Sequence of chain 1.F:
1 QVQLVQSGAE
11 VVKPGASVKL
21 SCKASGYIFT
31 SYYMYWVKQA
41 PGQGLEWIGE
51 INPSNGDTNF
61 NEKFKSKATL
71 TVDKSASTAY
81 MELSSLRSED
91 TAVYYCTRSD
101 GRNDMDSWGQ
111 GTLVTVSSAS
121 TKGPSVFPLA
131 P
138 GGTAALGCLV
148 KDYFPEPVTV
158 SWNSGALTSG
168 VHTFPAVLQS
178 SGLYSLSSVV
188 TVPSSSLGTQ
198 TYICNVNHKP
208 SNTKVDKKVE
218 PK

Binding-site contacts:
Ligand atom NAC contacts residue GLN39 of chain 1.F at 3.9 Å.
Ligand atom CAD contacts residue GLN42 of chain 1.G at 3.6 Å.
Ligand atom OAE contacts residue GLY45 of chain 1.G at 2.8 Å (h-bond).
Ligand atom NAC contacts residue GLY45 of chain 1.G at 3.7 Å.
Ligand atom CAA contacts residue GLY45 of chain 1.G at 4.1 Å.
Ligand atom NAC contacts residue GLN42 of chain 1.G at 4.2 Å.
Ligand atom CAD contacts residue GLN46 of chain 1.G at 3.8 Å.
Ligand atom OAE contacts residue PRO44 of chain 1.G at 3.8 Å.
Ligand atom CAA contacts residue GLN42 of chain 1.G at 3.7 Å.
Ligand atom CAD contacts residue GLN39 of chain 1.F at 3.6 Å.
Ligand atom CAA contacts residue PRO44 of chain 1.G at 4.2 Å (hydrophobic).
Ligand atom CAD contacts residue TYR95 of chain 1.F at 3.3 Å (hydrophobic).
Ligand atom NAC contacts residue PRO44 of chain 1.G at 4.5 Å.
Ligand atom CAB contacts residue GLN39 of chain 1.F at 3.7 Å.
Ligand atom CAD contacts residue GLY45 of chain 1.G at 3.7 Å.
Ligand atom CAA contacts residue GLN39 of chain 1.F at 3.9 Å.
Ligand atom CAA contacts residue LYS43 of chain 1.G at 4.2 Å.

Sequence of chain 1.G:
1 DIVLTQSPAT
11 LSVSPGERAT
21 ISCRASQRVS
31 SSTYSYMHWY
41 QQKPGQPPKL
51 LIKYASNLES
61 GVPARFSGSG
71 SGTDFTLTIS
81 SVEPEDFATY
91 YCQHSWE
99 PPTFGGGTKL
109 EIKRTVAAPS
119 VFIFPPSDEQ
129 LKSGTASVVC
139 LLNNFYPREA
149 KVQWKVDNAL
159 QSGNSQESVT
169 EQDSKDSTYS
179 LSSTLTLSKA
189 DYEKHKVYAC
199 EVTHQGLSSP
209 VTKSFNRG

This protein binds this small molecule.
Small molecule (SMILES): C[N+](C)(C)[O-]